The protein below binds the small molecule below.
Small molecule (SMILES): Nc1ncnc2c1ncn2[C@H]1C[C@H](O)[C@@H](COP(=O)(O)O)O1

Binding-site contacts:
Ligand atom O5' contacts residue ASP273 of chain 16.A at 4.1 Å.
Ligand atom OP1 contacts residue PHE272 of chain 16.A at 3.4 Å.
Ligand atom C5' contacts residue ASN491 of chain 16.A at 4.0 Å.
Ligand atom OP2 contacts residue ASN491 of chain 16.A at 1.7 Å (h-bond).
Ligand atom OP1 contacts residue ASN491 of chain 16.A at 3.6 Å.
Ligand atom OP1 contacts residue ASP273 of chain 16.A at 3.3 Å.
Ligand atom P contacts residue TYR271 of chain 16.A at 4.5 Å.
Ligand atom OP1 contacts residue TYR271 of chain 16.A at 3.1 Å (h-bond).
Ligand atom OP2 contacts residue ASP273 of chain 16.A at 2.4 Å.
Ligand atom P contacts residue PHE272 of chain 16.A at 4.3 Å.
Ligand atom P contacts residue ASN491 of chain 16.A at 3.0 Å.
Ligand atom C5' contacts residue ASP273 of chain 16.A at 3.8 Å.
Ligand atom O5' contacts residue ASN491 of chain 16.A at 3.5 Å (h-bond).
Ligand atom P contacts residue ASP273 of chain 16.A at 2.8 Å.

Sequence of chain 16.A:
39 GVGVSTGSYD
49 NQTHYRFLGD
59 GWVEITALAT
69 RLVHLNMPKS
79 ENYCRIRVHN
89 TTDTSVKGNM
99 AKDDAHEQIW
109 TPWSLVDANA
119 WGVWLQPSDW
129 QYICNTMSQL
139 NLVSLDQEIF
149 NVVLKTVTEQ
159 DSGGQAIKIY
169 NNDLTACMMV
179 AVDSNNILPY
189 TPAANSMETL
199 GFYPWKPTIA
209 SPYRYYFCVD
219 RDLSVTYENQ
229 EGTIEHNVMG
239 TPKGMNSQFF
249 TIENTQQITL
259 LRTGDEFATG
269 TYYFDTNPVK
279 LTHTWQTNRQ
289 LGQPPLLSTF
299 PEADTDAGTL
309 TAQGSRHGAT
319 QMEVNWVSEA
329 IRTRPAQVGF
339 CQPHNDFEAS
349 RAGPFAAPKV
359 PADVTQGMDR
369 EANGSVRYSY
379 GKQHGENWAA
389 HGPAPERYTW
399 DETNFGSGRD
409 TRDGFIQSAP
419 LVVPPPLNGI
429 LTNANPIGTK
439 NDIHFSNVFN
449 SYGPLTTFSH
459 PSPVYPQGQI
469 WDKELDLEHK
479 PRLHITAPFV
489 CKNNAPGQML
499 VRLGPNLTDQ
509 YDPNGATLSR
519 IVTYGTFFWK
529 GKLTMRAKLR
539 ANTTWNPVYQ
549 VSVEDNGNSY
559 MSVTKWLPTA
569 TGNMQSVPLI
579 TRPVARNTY